Binding-site contacts:
Ligand atom C6 contacts residue LYS376 of chain 1.A at 4.2 Å.
Ligand atom O5 contacts residue TRP372 of chain 1.A at 3.9 Å.
Ligand atom C2 contacts residue ASN229 of chain 1.A at 2.4 Å.
Ligand atom C6 contacts residue TRP372 of chain 1.A at 4.1 Å (hydrophobic).
Ligand atom O3 contacts residue TRP372 of chain 1.A at 4.4 Å.
Ligand atom C3 contacts residue TRP372 of chain 1.A at 4.5 Å (hydrophobic).
Ligand atom C8 contacts residue ASN229 of chain 1.A at 4.0 Å.
Ligand atom N2 contacts residue ASN229 of chain 1.A at 2.9 Å (h-bond).
Ligand atom O7 contacts residue ASN229 of chain 1.A at 3.0 Å (h-bond).
Ligand atom C5 contacts residue TRP372 of chain 1.A at 4.4 Å (hydrophobic).
Ligand atom C1 contacts residue ALA232 of chain 1.A at 4.3 Å (hydrophobic).
Ligand atom O6 contacts residue TRP372 of chain 1.A at 4.3 Å.
Ligand atom C1 contacts residue ASN229 of chain 1.A at 1.4 Å.
Ligand atom C1 contacts residue TRP372 of chain 1.A at 4.2 Å (hydrophobic).
Ligand atom N2 contacts residue LYS376 of chain 1.A at 4.4 Å.
Ligand atom C4 contacts residue ASN229 of chain 1.A at 4.2 Å.
Ligand atom C8 contacts residue LYS376 of chain 1.A at 3.8 Å.
Ligand atom C7 contacts residue ASN229 of chain 1.A at 3.0 Å.
Ligand atom O7 contacts residue TRP372 of chain 1.A at 3.6 Å.
Ligand atom C5 contacts residue ALA232 of chain 1.A at 4.3 Å (hydrophobic).
Ligand atom O5 contacts residue ASN229 of chain 1.A at 2.4 Å (h-bond).
Ligand atom C4 contacts residue TRP372 of chain 1.A at 4.3 Å (hydrophobic).
Ligand atom C3 contacts residue ASN229 of chain 1.A at 3.8 Å.
Ligand atom C5 contacts residue ASN229 of chain 1.A at 3.7 Å.
Ligand atom O5 contacts residue ALA232 of chain 1.A at 3.5 Å.
Ligand atom C6 contacts residue ALA232 of chain 1.A at 4.1 Å (hydrophobic).
Ligand atom O6 contacts residue LYS376 of chain 1.A at 3.6 Å.
Ligand atom C7 contacts residue LYS376 of chain 1.A at 4.3 Å.
Ligand atom O6 contacts residue ALA232 of chain 1.A at 3.0 Å.
Ligand atom C2 contacts residue TRP372 of chain 1.A at 3.9 Å (hydrophobic).

Sequence of chain 1.A:
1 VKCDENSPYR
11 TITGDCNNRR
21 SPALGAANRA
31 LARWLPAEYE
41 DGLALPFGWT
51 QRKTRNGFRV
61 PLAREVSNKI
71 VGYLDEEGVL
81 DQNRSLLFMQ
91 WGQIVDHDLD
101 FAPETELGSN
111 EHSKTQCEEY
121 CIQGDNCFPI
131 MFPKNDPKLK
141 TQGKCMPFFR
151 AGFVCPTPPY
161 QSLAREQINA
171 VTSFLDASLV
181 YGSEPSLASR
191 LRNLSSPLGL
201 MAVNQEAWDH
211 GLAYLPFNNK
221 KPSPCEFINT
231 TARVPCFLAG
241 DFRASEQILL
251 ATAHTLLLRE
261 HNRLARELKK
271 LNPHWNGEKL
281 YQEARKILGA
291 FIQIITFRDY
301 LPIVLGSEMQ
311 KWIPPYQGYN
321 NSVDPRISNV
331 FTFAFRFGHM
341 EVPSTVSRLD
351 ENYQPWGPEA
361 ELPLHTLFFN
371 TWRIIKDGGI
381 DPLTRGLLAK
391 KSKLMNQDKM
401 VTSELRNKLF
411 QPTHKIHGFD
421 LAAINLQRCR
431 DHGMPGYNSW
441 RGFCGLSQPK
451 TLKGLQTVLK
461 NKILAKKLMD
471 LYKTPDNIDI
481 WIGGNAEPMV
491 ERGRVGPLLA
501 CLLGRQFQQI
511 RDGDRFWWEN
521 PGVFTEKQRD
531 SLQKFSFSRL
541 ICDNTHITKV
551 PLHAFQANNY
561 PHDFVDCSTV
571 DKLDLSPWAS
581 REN

A protein and the small-molecule ligand that binds it are described below.
Small molecule (SMILES): CC(=O)N[C@H]1[C@H](O[C@H]2[C@H](O)[C@@H](NC(C)=O)CO[C@@H]2CO)O[C@H](CO)[C@@H](O[C@H]2O[C@H](CO)[C@@H](O)[C@H](O)[C@@H]2O)[C@@H]1O